Sequence of chain 1.A:
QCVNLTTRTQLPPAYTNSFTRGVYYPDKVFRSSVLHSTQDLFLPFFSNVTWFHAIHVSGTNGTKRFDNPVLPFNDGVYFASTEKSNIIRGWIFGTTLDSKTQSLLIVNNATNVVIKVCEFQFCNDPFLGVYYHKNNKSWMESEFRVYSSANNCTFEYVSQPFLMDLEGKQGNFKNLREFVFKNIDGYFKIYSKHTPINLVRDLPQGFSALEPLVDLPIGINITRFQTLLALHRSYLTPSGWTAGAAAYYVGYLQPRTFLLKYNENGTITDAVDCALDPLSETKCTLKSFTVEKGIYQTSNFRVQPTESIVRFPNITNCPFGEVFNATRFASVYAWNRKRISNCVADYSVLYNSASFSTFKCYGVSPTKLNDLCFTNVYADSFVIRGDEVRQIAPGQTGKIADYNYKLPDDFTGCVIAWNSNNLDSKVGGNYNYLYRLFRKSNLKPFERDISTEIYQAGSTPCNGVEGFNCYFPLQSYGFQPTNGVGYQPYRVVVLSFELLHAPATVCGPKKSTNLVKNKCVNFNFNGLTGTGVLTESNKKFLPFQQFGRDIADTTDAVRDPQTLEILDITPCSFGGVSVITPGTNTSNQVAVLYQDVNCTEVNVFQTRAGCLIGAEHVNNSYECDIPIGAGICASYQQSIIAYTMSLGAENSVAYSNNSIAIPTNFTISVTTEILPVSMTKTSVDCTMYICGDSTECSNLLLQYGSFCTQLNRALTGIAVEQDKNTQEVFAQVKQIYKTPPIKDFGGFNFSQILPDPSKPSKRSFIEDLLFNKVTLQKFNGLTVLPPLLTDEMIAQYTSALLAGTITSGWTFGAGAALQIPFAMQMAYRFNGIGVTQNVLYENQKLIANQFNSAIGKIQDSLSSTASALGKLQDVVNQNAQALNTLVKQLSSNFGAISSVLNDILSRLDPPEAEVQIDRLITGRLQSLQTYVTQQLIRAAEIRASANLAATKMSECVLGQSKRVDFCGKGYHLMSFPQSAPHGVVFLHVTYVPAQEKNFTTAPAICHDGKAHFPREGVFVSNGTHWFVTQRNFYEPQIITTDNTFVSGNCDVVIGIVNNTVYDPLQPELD

Binding-site contacts:
Ligand atom C4 contacts residue ASN269 of chain 1.C at 4.2 Å.
Ligand atom C7 contacts residue ASN269 of chain 1.C at 3.8 Å.
Ligand atom C7 contacts residue LYS545 of chain 1.A at 3.9 Å.
Ligand atom O3 contacts residue LYS545 of chain 1.A at 3.5 Å (salt-bridge).
Ligand atom N2 contacts residue ASN269 of chain 1.C at 3.0 Å (h-bond).
Ligand atom C6 contacts residue GLU268 of chain 1.C at 3.4 Å.
Ligand atom N2 contacts residue LYS545 of chain 1.A at 3.2 Å.
Ligand atom O7 contacts residue LYS545 of chain 1.A at 3.7 Å.
Ligand atom C4 contacts residue GLU268 of chain 1.C at 3.9 Å.
Ligand atom O5 contacts residue ASN267 of chain 1.C at 4.3 Å.
Ligand atom C5 contacts residue ASN269 of chain 1.C at 3.7 Å.
Ligand atom O5 contacts residue ASN269 of chain 1.C at 2.4 Å (h-bond).
Ligand atom C1 contacts residue GLU268 of chain 1.C at 3.3 Å.
Ligand atom C2 contacts residue ASN269 of chain 1.C at 2.5 Å.
Ligand atom C6 contacts residue LYS545 of chain 1.A at 4.3 Å.
Ligand atom O3 contacts residue ASN269 of chain 1.C at 4.2 Å.
Ligand atom C3 contacts residue GLU268 of chain 1.C at 3.5 Å.
Ligand atom O5 contacts residue GLU268 of chain 1.C at 2.8 Å (salt-bridge).
Ligand atom C3 contacts residue ASN269 of chain 1.C at 3.8 Å.
Ligand atom C5 contacts residue GLU268 of chain 1.C at 3.5 Å.
Ligand atom C1 contacts residue ASN269 of chain 1.C at 1.4 Å.
Ligand atom O3 contacts residue GLU268 of chain 1.C at 2.9 Å (salt-bridge).
Ligand atom C8 contacts residue ASN269 of chain 1.C at 4.2 Å.
Ligand atom C2 contacts residue GLU268 of chain 1.C at 3.2 Å.
Ligand atom O6 contacts residue ASN267 of chain 1.C at 4.5 Å.
Ligand atom O6 contacts residue LYS545 of chain 1.A at 3.8 Å.
Ligand atom C2 contacts residue LYS545 of chain 1.A at 3.9 Å.
Ligand atom O6 contacts residue GLU268 of chain 1.C at 2.6 Å (salt-bridge).
Ligand atom C3 contacts residue LYS545 of chain 1.A at 3.9 Å.

The small molecule below binds the protein below.
Small molecule (SMILES): CC(=O)N[C@H]1[C@H](O[C@H]2[C@H](O)[C@@H](NC(C)=O)CO[C@@H]2CO)O[C@H](CO)[C@@H](O)[C@@H]1O

Sequence of chain 1.C:
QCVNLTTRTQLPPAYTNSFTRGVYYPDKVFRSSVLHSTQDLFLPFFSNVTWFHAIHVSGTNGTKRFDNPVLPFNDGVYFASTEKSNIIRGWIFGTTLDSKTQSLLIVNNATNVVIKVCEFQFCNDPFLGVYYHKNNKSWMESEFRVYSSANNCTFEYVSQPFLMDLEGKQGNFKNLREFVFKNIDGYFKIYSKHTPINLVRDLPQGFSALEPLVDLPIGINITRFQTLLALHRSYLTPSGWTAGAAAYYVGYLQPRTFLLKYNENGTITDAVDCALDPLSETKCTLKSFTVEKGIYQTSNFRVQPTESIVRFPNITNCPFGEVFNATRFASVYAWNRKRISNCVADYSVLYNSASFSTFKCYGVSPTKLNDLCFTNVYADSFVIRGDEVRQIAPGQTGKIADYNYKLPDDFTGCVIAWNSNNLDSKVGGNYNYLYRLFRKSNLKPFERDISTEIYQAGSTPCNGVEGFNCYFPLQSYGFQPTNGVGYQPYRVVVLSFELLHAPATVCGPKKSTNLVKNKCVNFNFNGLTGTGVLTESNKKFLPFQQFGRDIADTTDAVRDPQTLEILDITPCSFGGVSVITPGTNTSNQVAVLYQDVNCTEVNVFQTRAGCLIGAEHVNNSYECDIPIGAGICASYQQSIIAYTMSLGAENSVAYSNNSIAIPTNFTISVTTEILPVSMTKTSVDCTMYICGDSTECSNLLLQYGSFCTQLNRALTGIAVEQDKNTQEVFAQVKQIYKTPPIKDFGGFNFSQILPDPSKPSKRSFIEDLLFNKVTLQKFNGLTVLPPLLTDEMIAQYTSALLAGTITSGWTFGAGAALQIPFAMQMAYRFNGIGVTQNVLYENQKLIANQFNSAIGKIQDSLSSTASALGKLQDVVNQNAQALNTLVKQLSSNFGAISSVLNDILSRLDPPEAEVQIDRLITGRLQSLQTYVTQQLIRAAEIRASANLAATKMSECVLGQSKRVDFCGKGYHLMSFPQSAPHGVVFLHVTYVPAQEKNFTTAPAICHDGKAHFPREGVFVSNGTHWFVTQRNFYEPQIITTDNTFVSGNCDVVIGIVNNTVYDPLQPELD